This protein binds this small molecule.
Small molecule (SMILES): CC(=O)N[C@@H]1[C@@H](O)[C@H](O)[C@@H](CO)O[C@H]1O

Sequence of chain 1.B:
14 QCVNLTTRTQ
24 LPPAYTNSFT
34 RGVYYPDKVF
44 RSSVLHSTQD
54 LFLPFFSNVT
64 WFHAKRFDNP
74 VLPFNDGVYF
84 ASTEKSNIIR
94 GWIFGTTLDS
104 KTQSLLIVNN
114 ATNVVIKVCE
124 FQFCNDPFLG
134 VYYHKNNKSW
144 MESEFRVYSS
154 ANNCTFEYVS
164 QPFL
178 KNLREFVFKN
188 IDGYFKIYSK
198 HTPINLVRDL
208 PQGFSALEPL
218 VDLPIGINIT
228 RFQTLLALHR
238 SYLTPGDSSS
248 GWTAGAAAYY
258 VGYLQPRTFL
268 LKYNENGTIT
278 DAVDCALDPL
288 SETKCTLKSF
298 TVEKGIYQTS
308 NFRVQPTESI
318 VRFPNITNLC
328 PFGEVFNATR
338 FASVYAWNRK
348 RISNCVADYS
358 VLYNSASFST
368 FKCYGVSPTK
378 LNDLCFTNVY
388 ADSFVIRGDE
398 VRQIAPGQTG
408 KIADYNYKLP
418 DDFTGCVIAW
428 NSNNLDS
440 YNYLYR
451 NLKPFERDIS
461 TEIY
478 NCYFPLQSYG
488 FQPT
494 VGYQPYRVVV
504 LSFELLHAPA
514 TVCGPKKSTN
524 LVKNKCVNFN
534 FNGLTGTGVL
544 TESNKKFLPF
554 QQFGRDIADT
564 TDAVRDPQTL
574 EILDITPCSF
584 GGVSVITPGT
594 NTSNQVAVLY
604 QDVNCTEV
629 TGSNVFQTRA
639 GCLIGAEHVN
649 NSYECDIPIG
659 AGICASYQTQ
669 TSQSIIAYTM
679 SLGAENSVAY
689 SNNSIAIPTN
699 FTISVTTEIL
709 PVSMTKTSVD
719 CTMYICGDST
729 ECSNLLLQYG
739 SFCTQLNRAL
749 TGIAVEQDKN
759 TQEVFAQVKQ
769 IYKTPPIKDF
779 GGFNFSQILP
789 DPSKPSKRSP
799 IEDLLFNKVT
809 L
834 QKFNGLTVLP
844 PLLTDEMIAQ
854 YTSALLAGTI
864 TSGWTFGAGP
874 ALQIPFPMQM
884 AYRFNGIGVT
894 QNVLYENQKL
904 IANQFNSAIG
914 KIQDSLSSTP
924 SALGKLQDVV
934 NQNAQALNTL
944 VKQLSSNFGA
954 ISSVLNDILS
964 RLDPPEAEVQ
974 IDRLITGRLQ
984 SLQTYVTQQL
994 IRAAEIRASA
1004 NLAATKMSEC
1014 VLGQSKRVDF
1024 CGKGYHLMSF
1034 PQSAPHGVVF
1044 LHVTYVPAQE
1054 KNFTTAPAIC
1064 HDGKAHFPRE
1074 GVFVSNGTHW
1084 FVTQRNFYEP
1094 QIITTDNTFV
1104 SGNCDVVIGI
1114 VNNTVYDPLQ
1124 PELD

Binding-site contacts:
Ligand atom O7 contacts residue ASN271 of chain 1.B at 3.5 Å (h-bond).
Ligand atom N2 contacts residue GLU272 of chain 1.B at 3.0 Å (salt-bridge).
Ligand atom C7 contacts residue ASN273 of chain 1.B at 4.3 Å.
Ligand atom C2 contacts residue GLU272 of chain 1.B at 4.3 Å.
Ligand atom C2 contacts residue ASN273 of chain 1.B at 3.8 Å.
Ligand atom O7 contacts residue GLU272 of chain 1.B at 2.7 Å (salt-bridge).
Ligand atom N2 contacts residue ASN273 of chain 1.B at 3.4 Å (h-bond).
Ligand atom C7 contacts residue ASN271 of chain 1.B at 4.0 Å.
Ligand atom C7 contacts residue GLU272 of chain 1.B at 3.2 Å.
Ligand atom C1 contacts residue ASN273 of chain 1.B at 3.0 Å.
Ligand atom O5 contacts residue ASN273 of chain 1.B at 4.2 Å.